Sequence of chain 1.B:
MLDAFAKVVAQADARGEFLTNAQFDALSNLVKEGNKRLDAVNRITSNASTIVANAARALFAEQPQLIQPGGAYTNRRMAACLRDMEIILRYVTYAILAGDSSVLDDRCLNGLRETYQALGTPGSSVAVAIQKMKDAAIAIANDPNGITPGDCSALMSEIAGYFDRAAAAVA

The protein below binds the small molecule below.
Small molecule (SMILES): N[C@@H](CCCC[NH3+])C(=O)O

Binding-site contacts:
Ligand atom O contacts residue ILE112 of chain 4.A at 4.1 Å.
Ligand atom O contacts residue ALA160 of chain 4.A at 4.0 Å.
Ligand atom CD contacts residue PHE18 of chain 1.A at 3.8 Å (hydrophobic).
Ligand atom CG contacts residue ASN159 of chain 4.A at 3.6 Å.
Ligand atom CA contacts residue ALA160 of chain 4.A at 3.6 Å (hydrophobic).
Ligand atom CE contacts residue PHE18 of chain 1.A at 3.5 Å (hydrophobic).
Ligand atom C contacts residue TYR156 of chain 4.A at 4.0 Å (hydrophobic).
Ligand atom CA contacts residue TYR156 of chain 4.A at 3.9 Å (hydrophobic).
Ligand atom NZ contacts residue PHE18 of chain 1.A at 3.8 Å.
Ligand atom CD contacts residue ASN159 of chain 4.A at 3.8 Å.
Ligand atom N contacts residue ALA160 of chain 4.A at 3.9 Å.
Ligand atom C contacts residue ALA160 of chain 4.A at 4.4 Å (hydrophobic).
Ligand atom CD contacts residue ALA48 of chain 1.B at 4.2 Å (hydrophobic).
Ligand atom NZ contacts residue SER49 of chain 1.B at 3.8 Å.
Ligand atom N contacts residue ASN159 of chain 4.A at 3.6 Å.
Ligand atom O contacts residue TYR156 of chain 4.A at 3.5 Å (h-bond).
Ligand atom CB contacts residue ALA160 of chain 4.A at 4.2 Å (hydrophobic).
Ligand atom OXT contacts residue TYR156 of chain 4.A at 4.3 Å.
Ligand atom CA contacts residue ASN159 of chain 4.A at 3.9 Å.
Ligand atom CB contacts residue ASN159 of chain 4.A at 3.6 Å.
Ligand atom NZ contacts residue ALA48 of chain 1.B at 4.2 Å.
Ligand atom N contacts residue TYR156 of chain 4.A at 3.1 Å (h-bond).

Sequence of chain 4.A:
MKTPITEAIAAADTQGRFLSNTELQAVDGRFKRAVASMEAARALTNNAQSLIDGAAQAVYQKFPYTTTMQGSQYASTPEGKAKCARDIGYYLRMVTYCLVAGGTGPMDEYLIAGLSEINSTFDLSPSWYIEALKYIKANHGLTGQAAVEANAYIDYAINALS

Sequence of chain 1.A:
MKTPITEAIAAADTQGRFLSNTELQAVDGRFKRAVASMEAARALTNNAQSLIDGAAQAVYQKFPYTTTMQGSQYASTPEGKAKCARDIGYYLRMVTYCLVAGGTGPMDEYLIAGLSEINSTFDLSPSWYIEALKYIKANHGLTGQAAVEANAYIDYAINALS